A protein and the small-molecule ligand that binds it are described below.
Small molecule (SMILES): CN[C@@H]1CCc2c(ccc(O)c2O)[C@H]1O

Sequence of chain 1.D:
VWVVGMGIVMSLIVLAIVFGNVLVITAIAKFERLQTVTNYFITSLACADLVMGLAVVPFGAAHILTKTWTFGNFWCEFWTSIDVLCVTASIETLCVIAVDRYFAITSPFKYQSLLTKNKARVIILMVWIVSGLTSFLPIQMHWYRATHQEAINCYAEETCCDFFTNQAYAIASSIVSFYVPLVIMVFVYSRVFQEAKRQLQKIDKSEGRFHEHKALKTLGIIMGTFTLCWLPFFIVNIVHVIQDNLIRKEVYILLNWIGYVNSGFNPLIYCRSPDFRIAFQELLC

Binding-site contacts:
Ligand atom OAK contacts residue ASN324 of chain 1.D at 3.9 Å.
Ligand atom OAL contacts residue SER238 of chain 1.D at 3.7 Å.
Ligand atom CAJ contacts residue PHE320 of chain 1.D at 3.6 Å (hydrophobic).
Ligand atom CAA contacts residue PHE321 of chain 1.D at 4.4 Å (hydrophobic).
Ligand atom CAG contacts residue TYR339 of chain 1.D at 4.3 Å (hydrophobic).
Ligand atom CAO contacts residue PHE224 of chain 1.D at 4.4 Å (hydrophobic).
Ligand atom CAD contacts residue SER234 of chain 1.D at 4.0 Å.
Ligand atom CAA contacts residue VAL148 of chain 1.D at 3.5 Å (hydrophobic).
Ligand atom CAC contacts residue SER234 of chain 1.D at 4.2 Å.
Ligand atom CAA contacts residue ASP144 of chain 1.D at 4.4 Å.
Ligand atom CAE contacts residue PHE320 of chain 1.D at 4.2 Å (hydrophobic).
Ligand atom CAH contacts residue PHE224 of chain 1.D at 3.5 Å (hydrophobic).
Ligand atom OAM contacts residue ASN343 of chain 1.D at 3.4 Å (h-bond).
Ligand atom OAK contacts residue SER234 of chain 1.D at 3.0 Å (h-bond).
Ligand atom CAJ contacts residue ASP144 of chain 1.D at 3.2 Å.
Ligand atom OAM contacts residue TYR347 of chain 1.D at 3.7 Å.
Ligand atom OAL contacts residue SER234 of chain 1.D at 3.4 Å (h-bond).
Ligand atom NAN contacts residue ASP144 of chain 1.D at 3.2 Å (salt-bridge).
Ligand atom CAB contacts residue VAL148 of chain 1.D at 3.3 Å (hydrophobic).
Ligand atom NAN contacts residue TYR347 of chain 1.D at 4.2 Å.
Ligand atom CAB contacts residue PHE321 of chain 1.D at 3.8 Å (hydrophobic).
Ligand atom CAF contacts residue ASP144 of chain 1.D at 4.0 Å.
Ligand atom CAG contacts residue PHE320 of chain 1.D at 4.3 Å (hydrophobic).
Ligand atom OAM contacts residue PHE320 of chain 1.D at 4.2 Å.
Ligand atom CAO contacts residue ASN343 of chain 1.D at 4.0 Å.
Ligand atom OAL contacts residue SER235 of chain 1.D at 4.3 Å.
Ligand atom OAM contacts residue ASP144 of chain 1.D at 2.4 Å (salt-bridge).
Ligand atom OAL contacts residue PHE321 of chain 1.D at 3.9 Å.
Ligand atom CAF contacts residue PHE320 of chain 1.D at 3.7 Å (hydrophobic).
Ligand atom CAI contacts residue ASP144 of chain 1.D at 3.1 Å.
Ligand atom CAD contacts residue ASN324 of chain 1.D at 4.3 Å.
Ligand atom CAA contacts residue PHE320 of chain 1.D at 3.9 Å (hydrophobic).
Ligand atom CAO contacts residue ASP144 of chain 1.D at 3.4 Å.
Ligand atom CAG contacts residue PHE224 of chain 1.D at 3.4 Å (hydrophobic).
Ligand atom CAI contacts residue ASN343 of chain 1.D at 3.9 Å.
Ligand atom CAJ contacts residue ASN343 of chain 1.D at 3.8 Å.
Ligand atom NAN contacts residue ASN343 of chain 1.D at 3.0 Å (h-bond).
Ligand atom CAC contacts residue PHE321 of chain 1.D at 4.0 Å (hydrophobic).
Ligand atom CAH contacts residue PHE320 of chain 1.D at 4.4 Å (hydrophobic).
Ligand atom OAM contacts residue VAL148 of chain 1.D at 4.0 Å.